Binding-site contacts:
Ligand atom PA contacts residue MG1 of chain 1.E at 3.5 Å.
Ligand atom O1A contacts residue MG1 of chain 1.F at 2.3 Å.
Ligand atom O1G contacts residue TYR318 of chain 1.A at 3.0 Å (h-bond).
Ligand atom PG contacts residue MG1 of chain 1.F at 3.4 Å.
Ligand atom C2' contacts residue GLU322 of chain 1.A at 3.4 Å.
Ligand atom C2' contacts residue PHE374 of chain 1.A at 3.4 Å (hydrophobic).
Ligand atom O1A contacts residue ASP492 of chain 1.A at 3.0 Å (salt-bridge).
Ligand atom O2G contacts residue SER319 of chain 1.A at 3.6 Å.
Ligand atom PA contacts residue LYS370 of chain 1.A at 3.6 Å.
Ligand atom O1B contacts residue TYR318 of chain 1.A at 3.0 Å (h-bond).
Ligand atom C2 contacts residue PHE374 of chain 1.A at 3.5 Å (hydrophobic).
Ligand atom PB contacts residue MG1 of chain 1.F at 3.4 Å.
Ligand atom O3G contacts residue ARG366 of chain 1.A at 2.7 Å (salt-bridge).
Ligand atom O2G contacts residue GLN320 of chain 1.A at 3.3 Å (h-bond).
Ligand atom O1B contacts residue GLN320 of chain 1.A at 3.2 Å (h-bond).
Ligand atom C3' contacts residue PHE374 of chain 1.A at 3.4 Å (hydrophobic).
Ligand atom O3G contacts residue LYS370 of chain 1.A at 2.8 Å (salt-bridge).
Ligand atom N1 contacts residue PHE374 of chain 1.A at 3.6 Å.
Ligand atom O2B contacts residue GLN320 of chain 1.A at 3.2 Å.
Ligand atom O3A contacts residue LYS370 of chain 1.A at 3.4 Å (salt-bridge).
Ligand atom O2G contacts residue ARG366 of chain 1.A at 3.0 Å (salt-bridge).
Ligand atom O1G contacts residue ASP317 of chain 1.A at 3.1 Å (salt-bridge).
Ligand atom O2B contacts residue PHE374 of chain 1.A at 3.2 Å.
Ligand atom C5' contacts residue ASP492 of chain 1.A at 3.4 Å.
Ligand atom O2B contacts residue HIS346 of chain 1.A at 3.0 Å (h-bond).
Ligand atom O3' contacts residue ILE321 of chain 1.A at 3.4 Å.
Ligand atom O2A contacts residue LYS370 of chain 1.A at 2.9 Å (salt-bridge).
Ligand atom O4' contacts residue ARG280 of chain 1.A at 3.3 Å (salt-bridge).
Ligand atom O3' contacts residue GLU322 of chain 1.A at 3.3 Å (salt-bridge).
Ligand atom O3' contacts residue PHE374 of chain 1.A at 3.2 Å.
Ligand atom PA contacts residue MG1 of chain 1.F at 3.6 Å.
Ligand atom O1B contacts residue ASP492 of chain 1.A at 3.3 Å (salt-bridge).
Ligand atom O1A contacts residue ASP317 of chain 1.A at 3.2 Å (salt-bridge).
Ligand atom O3B contacts residue HIS346 of chain 1.A at 3.3 Å.
Ligand atom O3B contacts residue GLN320 of chain 1.A at 3.6 Å.
Ligand atom O1G contacts residue MG1 of chain 1.F at 2.1 Å.
Ligand atom O1B contacts residue MG1 of chain 1.F at 2.2 Å.
Ligand atom O1A contacts residue MG1 of chain 1.E at 2.5 Å.
Ligand atom O1B contacts residue ILE321 of chain 1.A at 3.5 Å (h-bond).
Ligand atom O3B contacts residue LYS370 of chain 1.A at 3.5 Å (salt-bridge).

Sequence of chain 1.A:
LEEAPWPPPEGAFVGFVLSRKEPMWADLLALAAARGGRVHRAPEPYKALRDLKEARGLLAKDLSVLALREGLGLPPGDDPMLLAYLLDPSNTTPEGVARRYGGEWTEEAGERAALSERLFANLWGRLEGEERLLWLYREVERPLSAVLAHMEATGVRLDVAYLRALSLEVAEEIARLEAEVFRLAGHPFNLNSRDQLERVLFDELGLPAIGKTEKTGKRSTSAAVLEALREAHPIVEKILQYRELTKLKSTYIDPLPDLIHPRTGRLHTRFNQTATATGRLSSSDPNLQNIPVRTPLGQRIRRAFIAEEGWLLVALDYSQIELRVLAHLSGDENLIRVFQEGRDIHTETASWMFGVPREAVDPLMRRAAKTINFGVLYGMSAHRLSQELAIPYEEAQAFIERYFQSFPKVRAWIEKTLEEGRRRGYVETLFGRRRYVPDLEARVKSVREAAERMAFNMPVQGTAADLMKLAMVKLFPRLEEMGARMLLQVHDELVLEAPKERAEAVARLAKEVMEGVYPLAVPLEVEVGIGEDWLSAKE

The small molecule below binds the protein below.
Small molecule (SMILES): Nc1ncnc2c1ncn2[C@H]1C[C@H](O)[C@@H](CO[P](=O)(O)O[P](=O)(O)OP(=O)(O)O)O1